Sequence of chain 1.H:
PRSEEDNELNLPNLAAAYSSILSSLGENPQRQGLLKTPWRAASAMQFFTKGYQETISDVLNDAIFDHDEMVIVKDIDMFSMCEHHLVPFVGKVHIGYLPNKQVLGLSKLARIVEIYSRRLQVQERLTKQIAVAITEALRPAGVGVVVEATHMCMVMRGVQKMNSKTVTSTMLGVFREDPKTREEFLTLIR

Sequence of chain 1.C:
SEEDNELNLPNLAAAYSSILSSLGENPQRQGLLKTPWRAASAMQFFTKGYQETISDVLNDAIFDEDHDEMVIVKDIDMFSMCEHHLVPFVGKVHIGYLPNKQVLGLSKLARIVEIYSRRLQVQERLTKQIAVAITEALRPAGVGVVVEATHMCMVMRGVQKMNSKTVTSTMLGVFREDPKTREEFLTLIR

The protein below binds the small molecule below.
Small molecule (SMILES): Nc1nc2c(ccn2[C@@H]2O[C@H](COP(=O)(O)OP(=O)(O)OP(=O)(O)O)[C@@H](O)[C@H]2O)c(=O)[nH]1

Binding-site contacts:
Ligand atom O5 contacts residue ARG175 of chain 1.C at 3.4 Å (salt-bridge).
Ligand atom O8 contacts residue ARG129 of chain 1.D at 3.0 Å (salt-bridge).
Ligand atom O contacts residue PHE81 of chain 1.D at 3.4 Å.
Ligand atom O10 contacts residue ARG129 of chain 1.D at 3.2 Å (salt-bridge).
Ligand atom O9 contacts residue ARG175 of chain 1.C at 3.0 Å (salt-bridge).
Ligand atom N2 contacts residue HIS102 of chain 1.C at 3.6 Å.
Ligand atom O11 contacts residue SER125 of chain 1.D at 2.9 Å (h-bond).
Ligand atom O3 contacts residue ASN77 of chain 1.D at 3.0 Å (h-bond).
Ligand atom C4 contacts residue HIS102 of chain 1.C at 3.4 Å.
Ligand atom C8 contacts residue SER125 of chain 1.D at 3.4 Å.
Ligand atom N contacts residue LEU122 of chain 1.D at 3.0 Å (h-bond).
Ligand atom N1 contacts residue PHE81 of chain 1.D at 3.3 Å.
Ligand atom P2 contacts residue ARG175 of chain 1.C at 3.5 Å.
Ligand atom O contacts residue HIS102 of chain 1.C at 3.6 Å.
Ligand atom P2 contacts residue SER125 of chain 1.D at 3.4 Å.
Ligand atom O11 contacts residue GLY123 of chain 1.D at 3.5 Å.
Ligand atom C10 contacts residue LEU124 of chain 1.D at 3.4 Å (hydrophobic).
Ligand atom O13 contacts residue LEU124 of chain 1.D at 3.5 Å.
Ligand atom N contacts residue GLU142 of chain 1.C at 3.1 Å (salt-bridge).
Ligand atom O8 contacts residue ARG175 of chain 1.C at 2.6 Å (salt-bridge).
Ligand atom O12 contacts residue SER125 of chain 1.D at 2.9 Å (h-bond).
Ligand atom O2 contacts residue ARG56 of chain 1.H at 3.4 Å (salt-bridge).
Ligand atom N3 contacts residue GLU142 of chain 1.C at 3.0 Å (salt-bridge).
Ligand atom C3 contacts residue CYS100 of chain 1.C at 3.5 Å (hydrophobic).
Ligand atom O4 contacts residue ARG56 of chain 1.H at 3.5 Å.
Ligand atom O5 contacts residue HIS103 of chain 1.C at 2.6 Å (h-bond).
Ligand atom O13 contacts residue VAL140 of chain 1.C at 3.2 Å.
Ligand atom O13 contacts residue GLN141 of chain 1.C at 2.8 Å (h-bond).
Ligand atom N1 contacts residue LEU124 of chain 1.D at 3.3 Å (h-bond).
Ligand atom N3 contacts residue LEU124 of chain 1.D at 3.4 Å.
Ligand atom C4 contacts residue CYS100 of chain 1.C at 3.5 Å (hydrophobic).
Ligand atom O10 contacts residue LYS126 of chain 1.D at 3.4 Å (salt-bridge).
Ligand atom O13 contacts residue HIS169 of chain 1.C at 3.4 Å.
Ligand atom O9 contacts residue SER125 of chain 1.D at 3.2 Å (h-bond).
Ligand atom O11 contacts residue LYS126 of chain 1.D at 3.3 Å.
Ligand atom C contacts residue LEU124 of chain 1.D at 3.5 Å (hydrophobic).
Ligand atom O3 contacts residue LYS126 of chain 1.D at 2.8 Å (salt-bridge).
Ligand atom O10 contacts residue SER125 of chain 1.D at 2.6 Å (h-bond).
Ligand atom N contacts residue VAL121 of chain 1.D at 3.6 Å.
Ligand atom O12 contacts residue LEU124 of chain 1.D at 3.5 Å (h-bond).

Sequence of chain 1.D:
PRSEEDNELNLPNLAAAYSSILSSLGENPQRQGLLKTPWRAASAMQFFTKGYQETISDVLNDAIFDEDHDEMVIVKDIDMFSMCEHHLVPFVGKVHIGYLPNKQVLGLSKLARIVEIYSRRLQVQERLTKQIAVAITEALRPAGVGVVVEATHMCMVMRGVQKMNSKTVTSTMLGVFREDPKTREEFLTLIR